A small-molecule ligand and the protein it binds are described below.
Small molecule (SMILES): Cc1cccc(-c2cc(=O)c3c(O)cc(O)cc3o2)c1

Binding-site contacts:
Ligand atom O3 contacts residue TYR614 of chain 2.A at 3.7 Å.
Ligand atom O1 contacts residue PHE286 of chain 2.A at 3.5 Å.
Ligand atom C15 contacts residue GLU573 of chain 2.A at 3.8 Å.
Ligand atom C15 contacts residue TYR614 of chain 2.A at 3.3 Å (hydrophobic).
Ligand atom C8 contacts residue TYR614 of chain 2.A at 3.4 Å (hydrophobic).
Ligand atom C4 contacts residue TYR614 of chain 2.A at 3.7 Å (hydrophobic).
Ligand atom C4 contacts residue PHE286 of chain 2.A at 3.6 Å (hydrophobic).
Ligand atom C5 contacts residue PHE286 of chain 2.A at 3.6 Å (hydrophobic).
Ligand atom C8 contacts residue PHE286 of chain 2.A at 3.5 Å (hydrophobic).
Ligand atom C4 contacts residue GLY613 of chain 2.A at 3.8 Å.
Ligand atom C12 contacts residue GLU383 of chain 2.A at 3.5 Å.
Ligand atom C14 contacts residue ARG771 of chain 2.A at 3.6 Å.
Ligand atom O3 contacts residue ALA611 of chain 2.A at 3.6 Å.
Ligand atom O3 contacts residue ASN283 of chain 2.A at 3.6 Å (h-bond).
Ligand atom O3 contacts residue GLY613 of chain 2.A at 3.7 Å.
Ligand atom C13 contacts residue GLU383 of chain 2.A at 3.5 Å.
Ligand atom C10 contacts residue TYR614 of chain 2.A at 3.6 Å (hydrophobic).
Ligand atom O2 contacts residue TYR614 of chain 2.A at 3.8 Å.
Ligand atom C16 contacts residue LEU381 of chain 2.A at 3.4 Å (hydrophobic).
Ligand atom C7 contacts residue PHE286 of chain 2.A at 3.3 Å (hydrophobic).
Ligand atom C11 contacts residue ASN285 of chain 2.A at 3.7 Å.
Ligand atom C6 contacts residue PHE286 of chain 2.A at 3.5 Å (hydrophobic).
Ligand atom O4 contacts residue GLY613 of chain 2.A at 3.5 Å (h-bond).
Ligand atom O2 contacts residue ALA611 of chain 2.A at 3.2 Å.
Ligand atom C14 contacts residue TYR614 of chain 2.A at 3.6 Å (hydrophobic).
Ligand atom C9 contacts residue TYR614 of chain 2.A at 3.6 Å (hydrophobic).
Ligand atom O2 contacts residue PHE286 of chain 2.A at 3.5 Å.
Ligand atom C3 contacts residue TYR614 of chain 2.A at 3.8 Å (hydrophobic).
Ligand atom C5 contacts residue TYR614 of chain 2.A at 3.7 Å (hydrophobic).
Ligand atom C1 contacts residue PHE286 of chain 2.A at 3.7 Å (hydrophobic).
Ligand atom C7 contacts residue TYR614 of chain 2.A at 3.5 Å (hydrophobic).
Ligand atom C14 contacts residue GLU573 of chain 2.A at 3.8 Å.
Ligand atom C16 contacts residue GLU383 of chain 2.A at 3.3 Å.
Ligand atom O1 contacts residue TYR614 of chain 2.A at 3.8 Å.
Ligand atom C13 contacts residue ARG771 of chain 2.A at 3.7 Å.
Ligand atom C16 contacts residue ASN285 of chain 2.A at 3.4 Å.
Ligand atom C9 contacts residue PHE286 of chain 2.A at 3.4 Å (hydrophobic).
Ligand atom C2 contacts residue GLY613 of chain 2.A at 3.5 Å.
Ligand atom C3 contacts residue GLY613 of chain 2.A at 3.1 Å.
Ligand atom C6 contacts residue TYR614 of chain 2.A at 3.9 Å (hydrophobic).

Sequence of chain 2.A:
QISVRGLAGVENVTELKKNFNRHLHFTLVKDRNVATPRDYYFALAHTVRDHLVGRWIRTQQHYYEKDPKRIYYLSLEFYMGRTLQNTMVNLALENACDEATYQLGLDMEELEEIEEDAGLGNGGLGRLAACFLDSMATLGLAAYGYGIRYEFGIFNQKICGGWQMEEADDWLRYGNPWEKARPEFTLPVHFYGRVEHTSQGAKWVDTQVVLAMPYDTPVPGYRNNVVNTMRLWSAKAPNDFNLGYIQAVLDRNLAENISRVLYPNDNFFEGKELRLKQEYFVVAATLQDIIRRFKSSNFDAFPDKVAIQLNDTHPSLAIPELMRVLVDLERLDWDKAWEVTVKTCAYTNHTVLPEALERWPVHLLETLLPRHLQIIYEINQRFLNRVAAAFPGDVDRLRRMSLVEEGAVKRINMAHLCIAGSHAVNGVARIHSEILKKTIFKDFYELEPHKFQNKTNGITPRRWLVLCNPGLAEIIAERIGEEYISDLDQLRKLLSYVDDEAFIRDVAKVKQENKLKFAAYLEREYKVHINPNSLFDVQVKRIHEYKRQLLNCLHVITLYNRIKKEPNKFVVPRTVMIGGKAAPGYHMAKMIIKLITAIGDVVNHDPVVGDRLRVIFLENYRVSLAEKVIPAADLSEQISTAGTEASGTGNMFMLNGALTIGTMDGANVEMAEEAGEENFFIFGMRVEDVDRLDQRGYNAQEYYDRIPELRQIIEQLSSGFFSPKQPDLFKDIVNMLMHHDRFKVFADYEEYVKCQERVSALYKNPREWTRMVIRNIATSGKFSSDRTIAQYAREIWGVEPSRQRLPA